A protein and the small-molecule ligand that binds it are described below.
Small molecule (SMILES): CC(=O)O[C@H]1C(=O)[C@@]2(C)[C@H]([C@H](OC(=O)c3ccccc3)[C@]3(O)C[C@H](OC(=O)[C@H](O)[C@@H](NC(=O)c4ccccc4)c4ccccc4)C(C)=C1C3(C)C)[C@]1(OC(C)=O)CO[C@@H]1C[C@@H]2O

Sequence of chain 6.B:
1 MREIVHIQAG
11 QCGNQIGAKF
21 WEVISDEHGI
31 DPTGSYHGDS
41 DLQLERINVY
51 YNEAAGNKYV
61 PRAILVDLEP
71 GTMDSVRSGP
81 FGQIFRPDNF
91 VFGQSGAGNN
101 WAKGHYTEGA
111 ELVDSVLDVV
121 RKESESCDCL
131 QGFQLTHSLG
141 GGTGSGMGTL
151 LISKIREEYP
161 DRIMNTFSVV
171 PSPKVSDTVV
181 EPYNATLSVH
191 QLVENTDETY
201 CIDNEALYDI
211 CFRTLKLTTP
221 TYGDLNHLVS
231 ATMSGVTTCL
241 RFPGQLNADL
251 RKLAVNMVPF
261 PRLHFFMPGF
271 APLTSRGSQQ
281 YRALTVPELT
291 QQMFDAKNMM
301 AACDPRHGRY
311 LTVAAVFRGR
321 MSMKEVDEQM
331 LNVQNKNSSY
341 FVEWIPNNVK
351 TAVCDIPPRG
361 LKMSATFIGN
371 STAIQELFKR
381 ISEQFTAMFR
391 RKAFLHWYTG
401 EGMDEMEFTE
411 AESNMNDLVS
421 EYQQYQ

Binding-site contacts:
Ligand atom C09 contacts residue HIS227 of chain 6.B at 3.5 Å.
Ligand atom C28 contacts residue ARG359 of chain 6.B at 3.6 Å.
Ligand atom O13 contacts residue PRO358 of chain 6.B at 3.8 Å.
Ligand atom C07 contacts residue HIS227 of chain 6.B at 3.1 Å.
Ligand atom C40 contacts residue ARG318 of chain 6.B at 3.7 Å.
Ligand atom O06 contacts residue LEU215 of chain 6.B at 3.9 Å.
Ligand atom C44 contacts residue GLY360 of chain 6.B at 3.9 Å.
Ligand atom O06 contacts residue THR274 of chain 6.B at 3.7 Å.
Ligand atom C32 contacts residue VAL23 of chain 6.B at 3.9 Å (hydrophobic).
Ligand atom C30 contacts residue HIS227 of chain 6.B at 2.8 Å.
Ligand atom C36 contacts residue HIS227 of chain 6.B at 3.4 Å.
Ligand atom O13 contacts residue GLY360 of chain 6.B at 3.7 Å.
Ligand atom C07 contacts residue ASP224 of chain 6.B at 3.3 Å.
Ligand atom C06 contacts residue HIS227 of chain 6.B at 3.7 Å.
Ligand atom C40 contacts residue PRO358 of chain 6.B at 4.0 Å (hydrophobic).
Ligand atom C06 contacts residue ASP224 of chain 6.B at 3.8 Å.
Ligand atom C08 contacts residue HIS227 of chain 6.B at 3.0 Å.
Ligand atom C32 contacts residue ASP26 of chain 6.B at 3.4 Å.
Ligand atom C41 contacts residue SER234 of chain 6.B at 3.6 Å.
Ligand atom C39 contacts residue ALA231 of chain 6.B at 3.6 Å (hydrophobic).
Ligand atom C19 contacts residue ARG276 of chain 6.B at 3.7 Å.
Ligand atom C13 contacts residue HIS227 of chain 6.B at 3.3 Å.
Ligand atom C27 contacts residue GLY360 of chain 6.B at 4.0 Å.
Ligand atom C40 contacts residue SER234 of chain 6.B at 3.1 Å.
Ligand atom C42 contacts residue VAL23 of chain 6.B at 3.8 Å (hydrophobic).
Ligand atom O12 contacts residue ARG359 of chain 6.B at 3.2 Å.
Ligand atom O13 contacts residue ARG359 of chain 6.B at 2.5 Å.
Ligand atom N01 contacts residue HIS227 of chain 6.B at 4.0 Å.
Ligand atom C41 contacts residue VAL23 of chain 6.B at 3.5 Å (hydrophobic).
Ligand atom C41 contacts residue PRO358 of chain 6.B at 4.0 Å (hydrophobic).
Ligand atom C34 contacts residue GLU22 of chain 6.B at 4.0 Å.
Ligand atom C33 contacts residue ASP26 of chain 6.B at 2.5 Å.
Ligand atom C31 contacts residue HIS227 of chain 6.B at 3.4 Å.
Ligand atom O08 contacts residue ARG276 of chain 6.B at 3.5 Å.
Ligand atom C34 contacts residue ASP26 of chain 6.B at 3.5 Å.
Ligand atom C27 contacts residue ARG359 of chain 6.B at 3.8 Å.
Ligand atom O14 contacts residue HIS227 of chain 6.B at 1.8 Å (h-bond).
Ligand atom O06 contacts residue PRO272 of chain 6.B at 4.0 Å.
Ligand atom O12 contacts residue GLY360 of chain 6.B at 3.7 Å.
Ligand atom O07 contacts residue GLN279 of chain 6.B at 3.6 Å.